The protein below binds the small molecule below.
Small molecule (SMILES): O=C(O)c1cn(CB(O)OP(=O)(O)O)nn1

Sequence of chain 1.A:
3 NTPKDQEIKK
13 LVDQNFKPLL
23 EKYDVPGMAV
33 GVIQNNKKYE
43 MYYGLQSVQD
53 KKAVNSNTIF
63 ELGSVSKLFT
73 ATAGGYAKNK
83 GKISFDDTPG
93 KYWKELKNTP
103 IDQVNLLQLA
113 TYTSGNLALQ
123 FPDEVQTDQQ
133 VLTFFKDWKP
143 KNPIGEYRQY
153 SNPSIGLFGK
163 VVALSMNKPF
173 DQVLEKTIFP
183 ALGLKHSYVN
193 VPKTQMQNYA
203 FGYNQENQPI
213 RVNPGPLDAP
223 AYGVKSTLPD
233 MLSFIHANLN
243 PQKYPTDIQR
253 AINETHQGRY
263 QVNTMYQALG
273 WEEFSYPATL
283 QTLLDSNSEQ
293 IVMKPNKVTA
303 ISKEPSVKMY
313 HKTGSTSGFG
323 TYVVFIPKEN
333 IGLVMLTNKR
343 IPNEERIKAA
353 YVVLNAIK

Binding-site contacts:
Ligand atom O4 contacts residue SER66 of chain 1.A at 2.6 Å (h-bond).
Ligand atom B1 contacts residue SER317 of chain 1.A at 4.1 Å.
Ligand atom O4 contacts residue SER317 of chain 1.A at 3.5 Å (h-bond).
Ligand atom P8 contacts residue THR315 of chain 1.A at 3.8 Å.
Ligand atom O10 contacts residue SER317 of chain 1.A at 3.8 Å.
Ligand atom C1 contacts residue SER66 of chain 1.A at 2.4 Å.
Ligand atom C1 contacts residue LYS69 of chain 1.A at 3.7 Å.
Ligand atom B1 contacts residue LYS69 of chain 1.A at 3.8 Å.
Ligand atom O13 contacts residue SER66 of chain 1.A at 3.2 Å (h-bond).
Ligand atom P8 contacts residue SER66 of chain 1.A at 3.5 Å.
Ligand atom O2 contacts residue GLY316 of chain 1.A at 4.0 Å.
Ligand atom C6 contacts residue SER317 of chain 1.A at 4.0 Å.
Ligand atom O13 contacts residue LYS314 of chain 1.A at 2.9 Å (salt-bridge).
Ligand atom O9 contacts residue VAL294 of chain 1.A at 4.1 Å.
Ligand atom B1 contacts residue SER66 of chain 1.A at 1.4 Å.
Ligand atom P8 contacts residue TYR152 of chain 1.A at 3.6 Å.
Ligand atom N8 contacts residue GLN122 of chain 1.A at 3.0 Å (h-bond).
Ligand atom C1 contacts residue TYR152 of chain 1.A at 3.9 Å (hydrophobic).
Ligand atom N5 contacts residue ASN154 of chain 1.A at 4.2 Å.
Ligand atom N8 contacts residue LEU121 of chain 1.A at 3.9 Å.
Ligand atom O4 contacts residue GLY316 of chain 1.A at 4.0 Å.
Ligand atom O10 contacts residue THR315 of chain 1.A at 2.7 Å (h-bond).
Ligand atom N5 contacts residue SER66 of chain 1.A at 3.7 Å.
Ligand atom B1 contacts residue TYR152 of chain 1.A at 3.5 Å.
Ligand atom N5 contacts residue SER317 of chain 1.A at 4.1 Å.
Ligand atom P8 contacts residue LYS314 of chain 1.A at 4.1 Å.
Ligand atom O4 contacts residue TYR152 of chain 1.A at 3.8 Å.
Ligand atom O12 contacts residue ARG342 of chain 1.A at 3.4 Å (salt-bridge).
Ligand atom O2 contacts residue SER317 of chain 1.A at 2.7 Å (h-bond).
Ligand atom O2 contacts residue SER66 of chain 1.A at 2.4 Å (h-bond).
Ligand atom O11 contacts residue ARG342 of chain 1.A at 3.1 Å (salt-bridge).
Ligand atom N9 contacts residue ASN154 of chain 1.A at 3.4 Å (h-bond).
Ligand atom N9 contacts residue GLN122 of chain 1.A at 3.4 Å (h-bond).
Ligand atom O13 contacts residue THR315 of chain 1.A at 3.7 Å.
Ligand atom O2 contacts residue GLY65 of chain 1.A at 3.7 Å.
Ligand atom C1 contacts residue ASN154 of chain 1.A at 4.0 Å.
Ligand atom O9 contacts residue TYR152 of chain 1.A at 3.6 Å.
Ligand atom C10 contacts residue ARG342 of chain 1.A at 3.7 Å.
Ligand atom O13 contacts residue TYR152 of chain 1.A at 2.3 Å (h-bond).
Ligand atom O10 contacts residue GLY316 of chain 1.A at 3.6 Å.